Sequence of chain 1.A:
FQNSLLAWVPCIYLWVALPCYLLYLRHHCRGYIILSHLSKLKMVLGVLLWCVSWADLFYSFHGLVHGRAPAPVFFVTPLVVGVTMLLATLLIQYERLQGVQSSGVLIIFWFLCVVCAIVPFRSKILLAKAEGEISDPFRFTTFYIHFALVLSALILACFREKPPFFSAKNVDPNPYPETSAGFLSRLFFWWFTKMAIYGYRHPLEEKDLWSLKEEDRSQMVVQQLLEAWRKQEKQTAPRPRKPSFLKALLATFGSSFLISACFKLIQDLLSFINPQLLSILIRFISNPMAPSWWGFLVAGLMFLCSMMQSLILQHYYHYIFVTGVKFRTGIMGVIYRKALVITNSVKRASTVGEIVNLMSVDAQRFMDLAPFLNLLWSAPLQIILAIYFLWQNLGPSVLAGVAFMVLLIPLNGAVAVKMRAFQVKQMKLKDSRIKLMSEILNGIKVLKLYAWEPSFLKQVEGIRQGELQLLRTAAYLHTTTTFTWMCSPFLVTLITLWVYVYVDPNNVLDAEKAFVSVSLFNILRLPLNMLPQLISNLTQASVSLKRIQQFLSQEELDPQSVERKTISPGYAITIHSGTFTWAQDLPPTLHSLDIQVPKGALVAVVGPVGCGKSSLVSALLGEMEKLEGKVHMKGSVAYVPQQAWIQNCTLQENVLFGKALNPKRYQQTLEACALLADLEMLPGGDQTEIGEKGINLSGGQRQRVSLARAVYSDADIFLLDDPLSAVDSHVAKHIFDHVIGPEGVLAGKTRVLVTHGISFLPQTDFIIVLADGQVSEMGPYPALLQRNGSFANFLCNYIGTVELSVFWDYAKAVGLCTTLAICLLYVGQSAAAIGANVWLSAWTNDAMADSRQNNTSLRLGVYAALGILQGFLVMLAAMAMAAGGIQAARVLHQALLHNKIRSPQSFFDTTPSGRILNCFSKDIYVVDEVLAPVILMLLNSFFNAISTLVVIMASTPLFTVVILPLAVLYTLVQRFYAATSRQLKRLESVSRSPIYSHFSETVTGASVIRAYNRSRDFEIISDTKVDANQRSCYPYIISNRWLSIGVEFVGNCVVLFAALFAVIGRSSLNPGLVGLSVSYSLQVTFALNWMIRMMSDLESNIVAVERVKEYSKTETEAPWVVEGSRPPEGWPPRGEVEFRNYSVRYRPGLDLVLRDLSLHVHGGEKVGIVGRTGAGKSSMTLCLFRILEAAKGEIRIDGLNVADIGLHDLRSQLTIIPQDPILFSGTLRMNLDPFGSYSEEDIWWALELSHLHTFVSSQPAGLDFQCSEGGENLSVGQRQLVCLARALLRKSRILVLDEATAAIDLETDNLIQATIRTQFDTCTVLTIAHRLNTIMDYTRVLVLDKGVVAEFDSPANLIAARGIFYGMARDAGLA

Binding-site contacts:
Ligand atom C23 contacts residue TRP1242 of chain 1.A at 2.9 Å (hydrophobic).
Ligand atom C13 contacts residue TRP1242 of chain 1.A at 3.5 Å (hydrophobic).
Ligand atom C16 contacts residue TRP539 of chain 1.A at 3.1 Å (hydrophobic).
Ligand atom C7 contacts residue ARG1245 of chain 1.A at 2.9 Å.
Ligand atom C11 contacts residue TRP1242 of chain 1.A at 3.1 Å (hydrophobic).
Ligand atom C12 contacts residue PHE1238 of chain 1.A at 3.2 Å (hydrophobic).
Ligand atom C13 contacts residue TRP539 of chain 1.A at 3.4 Å (hydrophobic).
Ligand atom C15 contacts residue TRP1242 of chain 1.A at 3.7 Å (hydrophobic).
Ligand atom C21 contacts residue MET1246 of chain 1.A at 2.8 Å (hydrophobic).
Ligand atom C9 contacts residue ARG1245 of chain 1.A at 4.0 Å.
Ligand atom C5 contacts residue GLN587 of chain 1.A at 3.9 Å.
Ligand atom O1 contacts residue GLN587 of chain 1.A at 3.5 Å (h-bond).
Ligand atom C14 contacts residue TRP1242 of chain 1.A at 3.6 Å (hydrophobic).
Ligand atom C4 contacts residue MET1089 of chain 1.A at 4.2 Å (hydrophobic).
Ligand atom C21 contacts residue TRP1242 of chain 1.A at 3.8 Å (hydrophobic).
Ligand atom C17 contacts residue TRP539 of chain 1.A at 3.5 Å (hydrophobic).
Ligand atom O6 contacts residue MET1089 of chain 1.A at 3.4 Å.
Ligand atom C9 contacts residue ASN1241 of chain 1.A at 3.9 Å.
Ligand atom C15 contacts residue MET1246 of chain 1.A at 3.9 Å (hydrophobic).
Ligand atom O5 contacts residue ASN1241 of chain 1.A at 2.7 Å (h-bond).
Ligand atom C20 contacts residue MET1246 of chain 1.A at 2.7 Å (hydrophobic).
Ligand atom O4 contacts residue GLN587 of chain 1.A at 3.6 Å.
Ligand atom C24 contacts residue MET584 of chain 1.A at 4.0 Å (hydrophobic).
Ligand atom C7 contacts residue TRP1242 of chain 1.A at 4.0 Å (hydrophobic).
Ligand atom C11 contacts residue PHE1238 of chain 1.A at 4.0 Å (hydrophobic).
Ligand atom O6 contacts residue THR535 of chain 1.A at 4.3 Å.
Ligand atom C23 contacts residue ARG1245 of chain 1.A at 4.3 Å.
Ligand atom C8 contacts residue ARG1245 of chain 1.A at 2.9 Å.
Ligand atom C22 contacts residue MET1246 of chain 1.A at 3.4 Å (hydrophobic).
Ligand atom C10 contacts residue PHE1238 of chain 1.A at 4.1 Å (hydrophobic).
Ligand atom C12 contacts residue TRP1242 of chain 1.A at 3.1 Å (hydrophobic).
Ligand atom C14 contacts residue TRP539 of chain 1.A at 4.3 Å (hydrophobic).
Ligand atom C18 contacts residue MET1246 of chain 1.A at 4.3 Å (hydrophobic).
Ligand atom C12 contacts residue TRP539 of chain 1.A at 4.3 Å (hydrophobic).
Ligand atom C15 contacts residue TRP539 of chain 1.A at 4.2 Å (hydrophobic).
Ligand atom C19 contacts residue MET1246 of chain 1.A at 3.7 Å (hydrophobic).
Ligand atom C10 contacts residue TRP1242 of chain 1.A at 4.0 Å (hydrophobic).
Ligand atom C13 contacts residue PHE1238 of chain 1.A at 4.2 Å (hydrophobic).
Ligand atom C22 contacts residue TRP1242 of chain 1.A at 2.7 Å (hydrophobic).
Ligand atom C8 contacts residue ASN1241 of chain 1.A at 4.3 Å.

A protein and the small-molecule ligand that binds it are described below.
Small molecule (SMILES): C[C@]12CC[C@@H]3c4ccc(O)cc4CC[C@H]3[C@@H]1CC[C@@H]2O[C@@H]1O[C@H](C(=O)O)[C@@H](O)[C@H](O)[C@H]1O